Sequence of chain 1.B:
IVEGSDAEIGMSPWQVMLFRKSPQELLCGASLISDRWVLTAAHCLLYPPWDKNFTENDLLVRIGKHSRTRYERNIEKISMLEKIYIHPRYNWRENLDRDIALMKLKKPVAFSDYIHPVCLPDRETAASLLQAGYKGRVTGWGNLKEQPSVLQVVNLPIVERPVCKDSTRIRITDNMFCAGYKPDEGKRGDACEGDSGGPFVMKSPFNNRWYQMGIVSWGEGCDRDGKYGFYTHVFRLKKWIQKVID

Binding-site contacts:
Ligand atom N33 contacts residue GLY230 of chain 1.B at 2.7 Å (h-bond).
Ligand atom C3 contacts residue TRP227 of chain 1.B at 3.7 Å (hydrophobic).
Ligand atom C51 contacts residue GLY230 of chain 1.B at 3.2 Å.
Ligand atom C23 contacts residue TRP50 of chain 1.B at 3.7 Å (hydrophobic).
Ligand atom CL1 contacts residue VAL225 of chain 1.B at 3.7 Å.
Ligand atom O28 contacts residue GLY230 of chain 1.B at 3.2 Å (h-bond).
Ligand atom N29 contacts residue GLY228 of chain 1.B at 2.9 Å (h-bond).
Ligand atom N39 contacts residue ILE179 of chain 1.B at 3.7 Å.
Ligand atom N19 contacts residue SER205 of chain 1.B at 3.4 Å (h-bond).
Ligand atom C2 contacts residue GLY228 of chain 1.B at 3.7 Å.
Ligand atom O38 contacts residue TRP227 of chain 1.B at 3.4 Å.
Ligand atom C52 contacts residue GLU229 of chain 1.B at 3.5 Å.
Ligand atom C4 contacts residue ALA200 of chain 1.B at 3.5 Å (hydrophobic).
Ligand atom O28 contacts residue GLY228 of chain 1.B at 3.3 Å (h-bond).
Ligand atom C51 contacts residue GLU229 of chain 1.B at 3.5 Å.
Ligand atom C2 contacts residue TRP227 of chain 1.B at 3.4 Å (hydrophobic).
Ligand atom S19 contacts residue GLY228 of chain 1.B at 3.6 Å.
Ligand atom C27 contacts residue GLY228 of chain 1.B at 3.8 Å.
Ligand atom C3 contacts residue ASP199 of chain 1.B at 3.7 Å.
Ligand atom C32 contacts residue CYS201 of chain 1.B at 3.8 Å (hydrophobic).
Ligand atom C32 contacts residue GLY230 of chain 1.B at 3.7 Å.
Ligand atom C21 contacts residue SER226 of chain 1.B at 3.8 Å.
Ligand atom N33 contacts residue CYS231 of chain 1.B at 2.4 Å (h-bond).
Ligand atom O38 contacts residue GLY228 of chain 1.B at 2.9 Å (h-bond).
Ligand atom C10 contacts residue SER205 of chain 1.B at 3.3 Å.
Ligand atom C7 contacts residue VAL225 of chain 1.B at 3.6 Å (hydrophobic).
Ligand atom CL1 contacts residue TRP227 of chain 1.B at 3.4 Å.
Ligand atom C26 contacts residue SER226 of chain 1.B at 3.5 Å.
Ligand atom C32 contacts residue GLU202 of chain 1.B at 3.8 Å.
Ligand atom C50 contacts residue GLY230 of chain 1.B at 3.2 Å.
Ligand atom C3 contacts residue ALA200 of chain 1.B at 3.7 Å (hydrophobic).
Ligand atom CL1 contacts residue PHE239 of chain 1.B at 3.3 Å.
Ligand atom C4 contacts residue GLY230 of chain 1.B at 3.5 Å.
Ligand atom C3 contacts residue GLY228 of chain 1.B at 3.5 Å.
Ligand atom N33 contacts residue CYS201 of chain 1.B at 3.5 Å.
Ligand atom C32 contacts residue CYS231 of chain 1.B at 3.7 Å (hydrophobic).
Ligand atom C7 contacts residue TRP227 of chain 1.B at 3.6 Å (hydrophobic).
Ligand atom N19 contacts residue SER226 of chain 1.B at 3.1 Å (h-bond).
Ligand atom C4 contacts residue GLY228 of chain 1.B at 3.6 Å.
Ligand atom C22 contacts residue HIS43 of chain 1.B at 3.4 Å.

The small molecule below binds the protein below.
Small molecule (SMILES): [H]/N=C(\N)NCCC[C@@H](NS(=O)(=O)Cc1ccccc1)C(=O)N1CCC[C@H]1C(=O)NCc1cc(Cl)ccc1CN